Sequence of chain 1.A:
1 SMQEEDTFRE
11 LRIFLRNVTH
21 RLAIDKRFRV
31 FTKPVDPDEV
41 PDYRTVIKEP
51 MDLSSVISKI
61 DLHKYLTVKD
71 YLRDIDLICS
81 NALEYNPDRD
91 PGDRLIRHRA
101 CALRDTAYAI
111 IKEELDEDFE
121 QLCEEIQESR

A small-molecule ligand and the protein it binds are described below.
Small molecule (SMILES): COC(=O)c1ccc(NC(=O)C(F)(F)F)cc1

Binding-site contacts:
Ligand atom F contacts residue GLU39 of chain 1.A at 3.7 Å.
Ligand atom C contacts residue PHE31 of chain 1.A at 4.0 Å (hydrophobic).
Ligand atom C3 contacts residue TYR85 of chain 1.A at 3.7 Å (hydrophobic).
Ligand atom C1 contacts residue ASN86 of chain 1.A at 4.0 Å.
Ligand atom C1 contacts residue VAL35 of chain 1.A at 4.2 Å (hydrophobic).
Ligand atom O contacts residue VAL35 of chain 1.A at 4.0 Å.
Ligand atom O2 contacts residue ASN86 of chain 1.A at 3.1 Å (h-bond).
Ligand atom C2 contacts residue ASN86 of chain 1.A at 4.4 Å.
Ligand atom C4 contacts residue ASN86 of chain 1.A at 3.8 Å.
Ligand atom C4 contacts residue TYR85 of chain 1.A at 3.9 Å (hydrophobic).
Ligand atom C9 contacts residue GLU39 of chain 1.A at 4.4 Å.
Ligand atom F1 contacts residue GLU39 of chain 1.A at 4.1 Å.
Ligand atom O2 contacts residue TYR43 of chain 1.A at 3.9 Å.
Ligand atom C8 contacts residue VAL40 of chain 1.A at 4.0 Å (hydrophobic).
Ligand atom N contacts residue VAL40 of chain 1.A at 3.8 Å.
Ligand atom C3 contacts residue ASN86 of chain 1.A at 3.4 Å.
Ligand atom O2 contacts residue TYR85 of chain 1.A at 4.2 Å.
Ligand atom O contacts residue VAL30 of chain 1.A at 3.6 Å.
Ligand atom F contacts residue VAL40 of chain 1.A at 4.1 Å.
Ligand atom C contacts residue VAL30 of chain 1.A at 3.9 Å (hydrophobic).
Ligand atom O1 contacts residue VAL40 of chain 1.A at 4.3 Å.
Ligand atom C contacts residue VAL35 of chain 1.A at 4.2 Å (hydrophobic).
Ligand atom C6 contacts residue VAL40 of chain 1.A at 4.2 Å (hydrophobic).
Ligand atom C1 contacts residue TYR43 of chain 1.A at 4.4 Å (hydrophobic).
Ligand atom C5 contacts residue VAL40 of chain 1.A at 4.1 Å (hydrophobic).
Ligand atom C7 contacts residue VAL30 of chain 1.A at 4.2 Å (hydrophobic).